Binding-site contacts:
Ligand atom C09 contacts residue PHE28 of chain 1.B at 3.9 Å (hydrophobic).
Ligand atom C13 contacts residue TYR90 of chain 1.B at 3.6 Å (hydrophobic).
Ligand atom C25 contacts residue PHE28 of chain 1.B at 3.9 Å (hydrophobic).
Ligand atom N10 contacts residue TYR90 of chain 1.B at 3.2 Å (h-bond).
Ligand atom C04 contacts residue VAL33 of chain 1.B at 4.0 Å (hydrophobic).
Ligand atom C07 contacts residue TYR90 of chain 1.B at 3.5 Å (hydrophobic).
Ligand atom O01 contacts residue ASN84 of chain 1.B at 3.0 Å (h-bond).
Ligand atom C17 contacts residue ILE37 of chain 1.B at 3.8 Å (hydrophobic).
Ligand atom C18 contacts residue PHE28 of chain 1.B at 3.7 Å (hydrophobic).
Ligand atom C17 contacts residue PHE28 of chain 1.B at 3.9 Å (hydrophobic).
Ligand atom C21 contacts residue TYR90 of chain 1.B at 3.5 Å (hydrophobic).
Ligand atom C07 contacts residue PHE28 of chain 1.B at 3.9 Å (hydrophobic).
Ligand atom N20 contacts residue TYR90 of chain 1.B at 3.4 Å.
Ligand atom C25 contacts residue PHE29 of chain 1.B at 3.6 Å (hydrophobic).
Ligand atom C04 contacts residue TYR90 of chain 1.B at 3.9 Å (hydrophobic).
Ligand atom C22 contacts residue TYR90 of chain 1.B at 3.6 Å (hydrophobic).
Ligand atom C19 contacts residue ILE37 of chain 1.B at 3.8 Å (hydrophobic).
Ligand atom N24 contacts residue TYR90 of chain 1.B at 3.7 Å.
Ligand atom C04 contacts residue PHE28 of chain 1.B at 3.3 Å (hydrophobic).
Ligand atom O14 contacts residue PHE28 of chain 1.B at 3.8 Å.
Ligand atom C23 contacts residue ASN84 of chain 1.B at 3.5 Å.
Ligand atom C19 contacts residue TYR90 of chain 1.B at 3.5 Å (hydrophobic).
Ligand atom C23 contacts residue TYR90 of chain 1.B at 3.7 Å (hydrophobic).
Ligand atom C05 contacts residue ILE37 of chain 1.B at 4.0 Å (hydrophobic).
Ligand atom C03 contacts residue TYR90 of chain 1.B at 3.7 Å (hydrophobic).
Ligand atom C11 contacts residue TYR90 of chain 1.B at 3.9 Å (hydrophobic).
Ligand atom N20 contacts residue ILE37 of chain 1.B at 3.4 Å.
Ligand atom C21 contacts residue ILE37 of chain 1.B at 3.6 Å (hydrophobic).
Ligand atom C02 contacts residue VAL33 of chain 1.B at 3.7 Å (hydrophobic).
Ligand atom C18 contacts residue ILE37 of chain 1.B at 3.9 Å (hydrophobic).
Ligand atom C03 contacts residue VAL33 of chain 1.B at 3.8 Å (hydrophobic).
Ligand atom O01 contacts residue VAL33 of chain 1.B at 4.0 Å.
Ligand atom C12 contacts residue TYR90 of chain 1.B at 3.6 Å (hydrophobic).
Ligand atom C18 contacts residue PHE31 of chain 1.B at 3.8 Å (hydrophobic).
Ligand atom C05 contacts residue TYR90 of chain 1.B at 3.6 Å (hydrophobic).
Ligand atom C25 contacts residue VAL33 of chain 1.B at 3.9 Å (hydrophobic).
Ligand atom C08 contacts residue PHE28 of chain 1.B at 4.0 Å (hydrophobic).
Ligand atom C22 contacts residue ALA38 of chain 1.B at 3.9 Å (hydrophobic).
Ligand atom C22 contacts residue ASN84 of chain 1.B at 4.0 Å.
Ligand atom C06 contacts residue ILE37 of chain 1.B at 3.8 Å (hydrophobic).

A protein and the small-molecule ligand that binds it are described below.
Small molecule (SMILES): CC(=O)c1cc(-c2cc(C(=O)NC3CC3)ccc2C)c2ncccn12

Sequence of chain 1.B:
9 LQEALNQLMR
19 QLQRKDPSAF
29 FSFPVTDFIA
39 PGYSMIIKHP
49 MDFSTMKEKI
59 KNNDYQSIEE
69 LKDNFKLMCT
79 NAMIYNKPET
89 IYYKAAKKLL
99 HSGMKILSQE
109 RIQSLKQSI